Sequence of chain 1.A:
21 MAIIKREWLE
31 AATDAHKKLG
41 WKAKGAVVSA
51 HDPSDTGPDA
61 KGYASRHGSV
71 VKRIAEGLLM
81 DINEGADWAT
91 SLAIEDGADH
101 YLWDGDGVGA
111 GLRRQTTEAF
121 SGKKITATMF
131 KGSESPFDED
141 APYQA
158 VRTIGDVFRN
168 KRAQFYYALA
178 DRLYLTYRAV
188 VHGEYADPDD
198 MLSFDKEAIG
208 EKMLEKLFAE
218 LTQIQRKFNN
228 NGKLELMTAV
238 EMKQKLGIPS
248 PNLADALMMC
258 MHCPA

This protein binds this small molecule.
Small molecule (SMILES): CC(C)c1ccc(O)c(=O)c(O)c1

Binding-site contacts:
Ligand atom O7 contacts residue ASP104 of chain 1.A at 2.9 Å (salt-bridge).
Ligand atom C42 contacts residue ASP59 of chain 1.A at 4.0 Å.
Ligand atom O2 contacts residue ASP59 of chain 1.A at 3.7 Å.
Ligand atom C3 contacts residue SER247 of chain 1.A at 3.6 Å.
Ligand atom O2 contacts residue ASP52 of chain 1.A at 4.0 Å.
Ligand atom C43 contacts residue LYS240 of chain 1.A at 3.9 Å.
Ligand atom C2 contacts residue SER247 of chain 1.A at 3.2 Å.
Ligand atom C43 contacts residue VAL237 of chain 1.A at 3.6 Å (hydrophobic).
Ligand atom C1 contacts residue SER247 of chain 1.A at 4.1 Å.
Ligand atom C6 contacts residue MN1 of chain 1.B at 4.3 Å.
Ligand atom C7 contacts residue ASP104 of chain 1.A at 4.2 Å.
Ligand atom C43 contacts residue ALA236 of chain 1.A at 3.9 Å (hydrophobic).
Ligand atom O1 contacts residue ASP252 of chain 1.A at 4.2 Å.
Ligand atom O2 contacts residue SER247 of chain 1.A at 2.6 Å (h-bond).
Ligand atom C7 contacts residue MN1 of chain 1.B at 3.0 Å.
Ligand atom C3 contacts residue ASP59 of chain 1.A at 3.7 Å.
Ligand atom O1 contacts residue ASP52 of chain 1.A at 3.0 Å (salt-bridge).
Ligand atom O1 contacts residue SER247 of chain 1.A at 4.3 Å.
Ligand atom C3 contacts residue MN1 of chain 1.C at 4.3 Å.
Ligand atom C42 contacts residue VAL237 of chain 1.A at 4.0 Å (hydrophobic).
Ligand atom O1 contacts residue ASP104 of chain 1.A at 4.1 Å.
Ligand atom C4 contacts residue ASP59 of chain 1.A at 4.3 Å.
Ligand atom O2 contacts residue MN1 of chain 1.C at 2.1 Å.
Ligand atom C1 contacts residue MN1 of chain 1.C at 3.0 Å.
Ligand atom C7 contacts residue MN1 of chain 1.C at 4.3 Å.
Ligand atom O7 contacts residue ASP52 of chain 1.A at 4.2 Å.
Ligand atom O1 contacts residue PRO53 of chain 1.A at 4.2 Å.
Ligand atom C4 contacts residue ALA236 of chain 1.A at 4.0 Å (hydrophobic).
Ligand atom C2 contacts residue MN1 of chain 1.C at 3.0 Å.
Ligand atom C2 contacts residue ALA236 of chain 1.A at 4.1 Å (hydrophobic).
Ligand atom C1 contacts residue ASP52 of chain 1.A at 4.3 Å.
Ligand atom C3 contacts residue ALA236 of chain 1.A at 3.9 Å (hydrophobic).
Ligand atom C1 contacts residue MN1 of chain 1.B at 3.0 Å.
Ligand atom O1 contacts residue MN1 of chain 1.C at 2.2 Å.
Ligand atom C41 contacts residue VAL237 of chain 1.A at 3.9 Å (hydrophobic).
Ligand atom O7 contacts residue MN1 of chain 1.B at 2.1 Å.
Ligand atom C5 contacts residue ALA236 of chain 1.A at 4.3 Å (hydrophobic).
Ligand atom O2 contacts residue ASN249 of chain 1.A at 3.0 Å (h-bond).
Ligand atom C2 contacts residue MN1 of chain 1.B at 4.3 Å.
Ligand atom O1 contacts residue MN1 of chain 1.B at 2.1 Å.